Binding-site contacts:
Ligand atom O3 contacts residue LYS84 of chain 1.A at 3.1 Å (salt-bridge).
Ligand atom O1 contacts residue GLN137 of chain 3.A at 3.4 Å (h-bond).
Ligand atom O1P contacts residue ARG105 of chain 3.A at 2.6 Å (salt-bridge).
Ligand atom C1 contacts residue HIS134 of chain 3.A at 3.7 Å.
Ligand atom O3P contacts residue THR55 of chain 3.A at 2.7 Å (h-bond).
Ligand atom P contacts residue THR53 of chain 3.A at 3.8 Å.
Ligand atom O2P contacts residue SER52 of chain 3.A at 3.8 Å.
Ligand atom O2P contacts residue ARG54 of chain 3.A at 3.1 Å (salt-bridge).
Ligand atom O1P contacts residue SER52 of chain 3.A at 3.7 Å.
Ligand atom O3P contacts residue ARG105 of chain 3.A at 3.3 Å (salt-bridge).
Ligand atom O1P contacts residue SER80 of chain 1.A at 3.4 Å (h-bond).
Ligand atom O1P contacts residue LYS84 of chain 1.A at 3.0 Å (salt-bridge).
Ligand atom O3P contacts residue ARG54 of chain 3.A at 3.5 Å (salt-bridge).
Ligand atom C4 contacts residue ARG167 of chain 3.A at 3.5 Å.
Ligand atom C1 contacts residue ARG105 of chain 3.A at 3.5 Å.
Ligand atom O4 contacts residue LYS84 of chain 1.A at 2.6 Å (salt-bridge).
Ligand atom N2 contacts residue LEU267 of chain 3.A at 3.1 Å (h-bond).
Ligand atom O3P contacts residue THR53 of chain 3.A at 3.7 Å.
Ligand atom O1 contacts residue HIS134 of chain 3.A at 2.5 Å (h-bond).
Ligand atom P contacts residue SER52 of chain 3.A at 3.7 Å.
Ligand atom O5 contacts residue ARG229 of chain 3.A at 2.7 Å (salt-bridge).
Ligand atom C3 contacts residue LEU267 of chain 3.A at 3.6 Å (hydrophobic).
Ligand atom O2P contacts residue SER80 of chain 1.A at 2.9 Å (h-bond).
Ligand atom O3 contacts residue ARG105 of chain 3.A at 3.2 Å (salt-bridge).
Ligand atom C5 contacts residue LEU267 of chain 3.A at 3.7 Å (hydrophobic).
Ligand atom C1P contacts residue LEU267 of chain 3.A at 3.7 Å (hydrophobic).
Ligand atom P contacts residue SER80 of chain 1.A at 3.6 Å.
Ligand atom O1 contacts residue ARG105 of chain 3.A at 2.7 Å (salt-bridge).
Ligand atom O1P contacts residue ALA51 of chain 3.A at 3.8 Å.
Ligand atom P contacts residue ARG105 of chain 3.A at 3.6 Å.
Ligand atom C5 contacts residue ARG229 of chain 3.A at 3.4 Å.
Ligand atom O2 contacts residue ARG167 of chain 3.A at 2.7 Å (salt-bridge).
Ligand atom O3 contacts residue ARG167 of chain 3.A at 3.0 Å (salt-bridge).
Ligand atom O5 contacts residue GLN231 of chain 3.A at 3.1 Å (h-bond).
Ligand atom O2P contacts residue THR53 of chain 3.A at 2.8 Å (h-bond).
Ligand atom C5 contacts residue GLN231 of chain 3.A at 3.8 Å.
Ligand atom O1 contacts residue THR55 of chain 3.A at 3.1 Å (h-bond).
Ligand atom O3P contacts residue SER52 of chain 3.A at 2.5 Å (h-bond).
Ligand atom C1 contacts residue LEU267 of chain 3.A at 3.8 Å (hydrophobic).
Ligand atom O4 contacts residue ARG229 of chain 3.A at 2.9 Å (salt-bridge).

This small molecule binds to this protein.
Small molecule (SMILES): O=C(O)C[C@H](NC(=O)CP(=O)(O)O)C(=O)O

Sequence of chain 1.A:
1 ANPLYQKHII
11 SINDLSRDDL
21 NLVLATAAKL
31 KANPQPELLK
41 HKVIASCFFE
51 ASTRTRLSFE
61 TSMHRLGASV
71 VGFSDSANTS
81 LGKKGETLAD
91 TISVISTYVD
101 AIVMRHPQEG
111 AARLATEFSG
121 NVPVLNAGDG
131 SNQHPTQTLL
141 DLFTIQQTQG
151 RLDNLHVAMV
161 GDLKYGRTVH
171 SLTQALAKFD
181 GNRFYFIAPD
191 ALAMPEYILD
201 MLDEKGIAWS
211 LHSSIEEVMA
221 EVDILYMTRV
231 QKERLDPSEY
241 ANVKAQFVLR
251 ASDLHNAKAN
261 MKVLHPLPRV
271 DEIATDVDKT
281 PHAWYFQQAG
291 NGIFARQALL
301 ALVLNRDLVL

Sequence of chain 3.A:
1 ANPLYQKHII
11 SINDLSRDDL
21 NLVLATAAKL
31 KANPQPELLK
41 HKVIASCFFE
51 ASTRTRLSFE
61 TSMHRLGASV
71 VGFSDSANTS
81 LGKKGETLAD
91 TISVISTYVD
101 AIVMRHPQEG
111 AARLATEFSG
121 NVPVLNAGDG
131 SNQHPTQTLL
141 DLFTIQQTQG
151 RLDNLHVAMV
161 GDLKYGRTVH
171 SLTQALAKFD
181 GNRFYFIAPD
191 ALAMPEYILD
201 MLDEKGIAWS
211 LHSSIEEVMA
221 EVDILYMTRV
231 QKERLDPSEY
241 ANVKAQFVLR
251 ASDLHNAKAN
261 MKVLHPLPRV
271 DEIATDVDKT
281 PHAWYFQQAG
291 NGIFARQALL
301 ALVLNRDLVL